Sequence of chain 37.B:
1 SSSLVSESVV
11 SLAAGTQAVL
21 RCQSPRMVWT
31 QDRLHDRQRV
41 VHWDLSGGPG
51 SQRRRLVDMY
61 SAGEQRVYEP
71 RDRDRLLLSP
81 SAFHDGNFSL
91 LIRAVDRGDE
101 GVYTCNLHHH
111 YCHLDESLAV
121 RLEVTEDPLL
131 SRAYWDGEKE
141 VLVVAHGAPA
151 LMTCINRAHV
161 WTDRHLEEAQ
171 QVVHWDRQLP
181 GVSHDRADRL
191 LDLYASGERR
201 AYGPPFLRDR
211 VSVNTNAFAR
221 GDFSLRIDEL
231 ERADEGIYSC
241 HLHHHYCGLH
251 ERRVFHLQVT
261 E

Binding-site contacts:
Ligand atom O6 contacts residue LEU151 of chain 37.B at 3.4 Å.
Ligand atom C1 contacts residue ASN87 of chain 37.B at 1.4 Å.
Ligand atom O5 contacts residue SER89 of chain 37.B at 4.1 Å.
Ligand atom O7 contacts residue ASP85 of chain 37.B at 4.3 Å.
Ligand atom C4 contacts residue LEU151 of chain 37.B at 4.4 Å (hydrophobic).
Ligand atom C4 contacts residue ASN87 of chain 37.B at 4.2 Å.
Ligand atom C2 contacts residue ASN87 of chain 37.B at 2.4 Å.
Ligand atom O7 contacts residue ASN87 of chain 37.B at 3.9 Å.
Ligand atom O5 contacts residue SER79 of chain 37.B at 4.4 Å.
Ligand atom O4 contacts residue LEU151 of chain 37.B at 3.7 Å.
Ligand atom C5 contacts residue ASN87 of chain 37.B at 3.7 Å.
Ligand atom C6 contacts residue LEU151 of chain 37.B at 3.8 Å (hydrophobic).
Ligand atom C1 contacts residue SER89 of chain 37.B at 4.5 Å.
Ligand atom C3 contacts residue ASN87 of chain 37.B at 3.7 Å.
Ligand atom C7 contacts residue ASN87 of chain 37.B at 3.6 Å.
Ligand atom N2 contacts residue ASN87 of chain 37.B at 2.9 Å (h-bond).
Ligand atom O5 contacts residue ASN87 of chain 37.B at 2.3 Å (h-bond).
Ligand atom C5 contacts residue SER89 of chain 37.B at 4.3 Å.
Ligand atom C5 contacts residue LEU151 of chain 37.B at 4.1 Å (hydrophobic).

This protein binds this small molecule.
Small molecule (SMILES): CC(=O)N[C@@H]1[C@@H](O)[C@H](O)[C@@H](CO)O[C@H]1O